Sequence of chain 1.E:
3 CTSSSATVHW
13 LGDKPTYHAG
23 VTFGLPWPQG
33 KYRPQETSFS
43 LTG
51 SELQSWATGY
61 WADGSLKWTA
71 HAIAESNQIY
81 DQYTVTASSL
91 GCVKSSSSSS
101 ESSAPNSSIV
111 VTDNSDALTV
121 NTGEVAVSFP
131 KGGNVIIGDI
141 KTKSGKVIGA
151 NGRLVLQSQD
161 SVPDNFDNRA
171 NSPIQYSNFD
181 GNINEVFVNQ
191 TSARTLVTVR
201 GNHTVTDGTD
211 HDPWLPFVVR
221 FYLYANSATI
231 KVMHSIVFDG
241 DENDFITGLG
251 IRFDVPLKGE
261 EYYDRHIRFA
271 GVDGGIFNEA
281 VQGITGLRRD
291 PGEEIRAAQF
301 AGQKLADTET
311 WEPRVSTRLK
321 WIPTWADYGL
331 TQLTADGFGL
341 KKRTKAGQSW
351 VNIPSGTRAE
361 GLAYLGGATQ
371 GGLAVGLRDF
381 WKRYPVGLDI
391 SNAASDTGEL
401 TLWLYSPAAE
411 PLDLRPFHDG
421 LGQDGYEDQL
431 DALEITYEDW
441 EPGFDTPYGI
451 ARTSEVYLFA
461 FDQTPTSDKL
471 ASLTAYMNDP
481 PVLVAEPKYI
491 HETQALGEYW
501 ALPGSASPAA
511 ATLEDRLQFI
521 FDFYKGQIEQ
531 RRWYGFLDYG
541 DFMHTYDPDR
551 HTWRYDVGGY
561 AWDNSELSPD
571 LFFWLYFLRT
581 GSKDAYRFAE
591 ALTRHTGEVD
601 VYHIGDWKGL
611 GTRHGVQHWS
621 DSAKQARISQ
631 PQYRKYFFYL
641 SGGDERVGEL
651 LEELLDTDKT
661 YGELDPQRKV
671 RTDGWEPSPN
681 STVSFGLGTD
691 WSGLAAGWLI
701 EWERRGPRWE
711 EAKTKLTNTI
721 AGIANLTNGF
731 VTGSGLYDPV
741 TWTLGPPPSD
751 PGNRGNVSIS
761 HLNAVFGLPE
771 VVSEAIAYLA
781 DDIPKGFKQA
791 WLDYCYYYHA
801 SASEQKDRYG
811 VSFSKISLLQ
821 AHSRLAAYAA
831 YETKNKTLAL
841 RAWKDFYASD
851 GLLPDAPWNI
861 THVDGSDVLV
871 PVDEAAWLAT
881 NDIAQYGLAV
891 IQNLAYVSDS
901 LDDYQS

The protein below binds the small molecule below.
Small molecule (SMILES): C[C@@H]1O[C@@H](O)[C@H](O[C@H]2OC(C(=O)O)=C[C@H](O)[C@H]2O)[C@H](O)[C@H]1O

Binding-site contacts:
Ligand atom O5 contacts residue TYR437 of chain 1.E at 3.7 Å.
Ligand atom C6 contacts residue GLN667 of chain 1.E at 3.8 Å.
Ligand atom O4 contacts residue GLN625 of chain 1.E at 2.9 Å (h-bond).
Ligand atom O4 contacts residue ARG627 of chain 1.E at 3.3 Å (salt-bridge).
Ligand atom C2 contacts residue ARG613 of chain 1.E at 3.6 Å.
Ligand atom O6B contacts residue TYR437 of chain 1.E at 3.9 Å.
Ligand atom O5 contacts residue ASP439 of chain 1.E at 3.6 Å (salt-bridge).
Ligand atom O3 contacts residue ARG627 of chain 1.E at 3.2 Å (salt-bridge).
Ligand atom C2 contacts residue TYR437 of chain 1.E at 4.1 Å (hydrophobic).
Ligand atom C6 contacts residue VAL670 of chain 1.E at 3.7 Å (hydrophobic).
Ligand atom C6 contacts residue GLU566 of chain 1.E at 3.1 Å.
Ligand atom C3 contacts residue ARG627 of chain 1.E at 3.9 Å.
Ligand atom C6 contacts residue ARG613 of chain 1.E at 3.8 Å.
Ligand atom C5 contacts residue ARG613 of chain 1.E at 3.9 Å.
Ligand atom C1 contacts residue ASP439 of chain 1.E at 3.1 Å.
Ligand atom C1 contacts residue ARG613 of chain 1.E at 3.8 Å.
Ligand atom O6B contacts residue ARG627 of chain 1.E at 3.3 Å (salt-bridge).
Ligand atom C6 contacts residue ARG627 of chain 1.E at 3.6 Å.
Ligand atom C6 contacts residue TYR437 of chain 1.E at 3.5 Å (hydrophobic).
Ligand atom O6B contacts residue ARG613 of chain 1.E at 2.9 Å (salt-bridge).
Ligand atom O3 contacts residue ARG613 of chain 1.E at 4.0 Å.
Ligand atom O1 contacts residue ALA623 of chain 1.E at 3.4 Å.
Ligand atom O3 contacts residue LEU762 of chain 1.E at 3.7 Å.
Ligand atom O6B contacts residue GLU566 of chain 1.E at 3.1 Å (salt-bridge).
Ligand atom C6 contacts residue PRO666 of chain 1.E at 3.7 Å (hydrophobic).
Ligand atom C4 contacts residue TYR437 of chain 1.E at 3.6 Å (hydrophobic).
Ligand atom O1 contacts residue ASP439 of chain 1.E at 2.5 Å (salt-bridge).
Ligand atom O3 contacts residue HIS761 of chain 1.E at 3.6 Å.
Ligand atom O6B contacts residue HIS614 of chain 1.E at 2.6 Å (h-bond).
Ligand atom C3 contacts residue GLN625 of chain 1.E at 4.1 Å.
Ligand atom C6 contacts residue HIS614 of chain 1.E at 3.8 Å.
Ligand atom O6A contacts residue ARG627 of chain 1.E at 3.6 Å.
Ligand atom O6A contacts residue LEU762 of chain 1.E at 3.5 Å.
Ligand atom O1 contacts residue ARG613 of chain 1.E at 4.0 Å.
Ligand atom C5 contacts residue TYR437 of chain 1.E at 3.4 Å (hydrophobic).
Ligand atom O6A contacts residue TYR437 of chain 1.E at 3.9 Å.
Ligand atom C4 contacts residue GLN625 of chain 1.E at 3.9 Å.
Ligand atom O5 contacts residue ARG613 of chain 1.E at 3.0 Å (salt-bridge).
Ligand atom C3 contacts residue ARG613 of chain 1.E at 4.0 Å.
Ligand atom O6A contacts residue GLU566 of chain 1.E at 2.5 Å (salt-bridge).